Sequence of chain 1.B:
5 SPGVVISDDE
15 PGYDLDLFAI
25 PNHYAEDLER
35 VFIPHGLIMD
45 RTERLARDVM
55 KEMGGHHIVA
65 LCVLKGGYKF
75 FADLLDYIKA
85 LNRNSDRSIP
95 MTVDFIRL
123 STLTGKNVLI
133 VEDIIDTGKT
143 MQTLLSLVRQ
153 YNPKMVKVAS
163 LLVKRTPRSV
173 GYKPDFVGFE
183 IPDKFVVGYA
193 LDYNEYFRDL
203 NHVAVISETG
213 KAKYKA

Binding-site contacts:
Ligand atom O03 contacts residue THR142 of chain 1.B at 2.3 Å (h-bond).
Ligand atom N19 contacts residue ASP194 of chain 1.B at 2.8 Å (salt-bridge).
Ligand atom O21 contacts residue LYS186 of chain 1.B at 3.6 Å.
Ligand atom C05 contacts residue THR142 of chain 1.B at 3.6 Å.
Ligand atom O26 contacts residue ILE136 of chain 1.B at 3.6 Å.
Ligand atom P02 contacts residue THR139 of chain 1.B at 3.6 Å.
Ligand atom C16 contacts residue VAL188 of chain 1.B at 3.8 Å (hydrophobic).
Ligand atom O21 contacts residue ILE136 of chain 1.B at 3.4 Å.
Ligand atom C16 contacts residue PHE187 of chain 1.B at 3.9 Å (hydrophobic).
Ligand atom N17 contacts residue PHE187 of chain 1.B at 3.7 Å.
Ligand atom O01 contacts residue THR139 of chain 1.B at 2.9 Å (h-bond).
Ligand atom O21 contacts residue VAL188 of chain 1.B at 3.3 Å (h-bond).
Ligand atom O04 contacts residue THR139 of chain 1.B at 3.1 Å (h-bond).
Ligand atom C15 contacts residue LYS166 of chain 1.B at 3.8 Å.
Ligand atom O21 contacts residue LYS166 of chain 1.B at 2.8 Å (salt-bridge).
Ligand atom O26 contacts residue MG1 of chain 1.H at 3.8 Å.
Ligand atom P02 contacts residue GLY140 of chain 1.B at 3.8 Å.
Ligand atom N19 contacts residue VAL188 of chain 1.B at 2.9 Å (h-bond).
Ligand atom N19 contacts residue PHE187 of chain 1.B at 3.4 Å.
Ligand atom N13 contacts residue LYS166 of chain 1.B at 3.5 Å (salt-bridge).
Ligand atom O04 contacts residue ASP138 of chain 1.B at 3.0 Å (salt-bridge).
Ligand atom C06 contacts residue THR142 of chain 1.B at 3.6 Å.
Ligand atom P02 contacts residue THR142 of chain 1.B at 3.5 Å.
Ligand atom O04 contacts residue GLY140 of chain 1.B at 2.7 Å (h-bond).
Ligand atom N17 contacts residue VAL188 of chain 1.B at 2.5 Å (h-bond).
Ligand atom N13 contacts residue ILE136 of chain 1.B at 3.9 Å.
Ligand atom C18 contacts residue PHE187 of chain 1.B at 3.2 Å (hydrophobic).
Ligand atom O21 contacts residue PHE187 of chain 1.B at 3.8 Å.
Ligand atom C18 contacts residue VAL188 of chain 1.B at 3.1 Å (hydrophobic).
Ligand atom N20 contacts residue PHE187 of chain 1.B at 3.3 Å.
Ligand atom C16 contacts residue ILE136 of chain 1.B at 3.6 Å (hydrophobic).
Ligand atom C16 contacts residue LYS166 of chain 1.B at 3.6 Å.
Ligand atom C15 contacts residue ILE136 of chain 1.B at 3.8 Å (hydrophobic).
Ligand atom P02 contacts residue ASP138 of chain 1.B at 3.8 Å.
Ligand atom N19 contacts residue VAL189 of chain 1.B at 3.9 Å.
Ligand atom C14 contacts residue PHE187 of chain 1.B at 3.6 Å (hydrophobic).
Ligand atom C15 contacts residue PHE187 of chain 1.B at 3.7 Å (hydrophobic).
Ligand atom N13 contacts residue ASP138 of chain 1.B at 3.6 Å (salt-bridge).
Ligand atom C12 contacts residue ASP138 of chain 1.B at 3.7 Å.
Ligand atom O01 contacts residue ASP138 of chain 1.B at 3.2 Å.

The protein below binds the small molecule below.
Small molecule (SMILES): Nc1nc2c(ncn2[C@@H]2C[C@@H](CO)N(C(=O)CCP(=O)(O)O)C2)c(=O)[nH]1